Sequence of chain 1.B:
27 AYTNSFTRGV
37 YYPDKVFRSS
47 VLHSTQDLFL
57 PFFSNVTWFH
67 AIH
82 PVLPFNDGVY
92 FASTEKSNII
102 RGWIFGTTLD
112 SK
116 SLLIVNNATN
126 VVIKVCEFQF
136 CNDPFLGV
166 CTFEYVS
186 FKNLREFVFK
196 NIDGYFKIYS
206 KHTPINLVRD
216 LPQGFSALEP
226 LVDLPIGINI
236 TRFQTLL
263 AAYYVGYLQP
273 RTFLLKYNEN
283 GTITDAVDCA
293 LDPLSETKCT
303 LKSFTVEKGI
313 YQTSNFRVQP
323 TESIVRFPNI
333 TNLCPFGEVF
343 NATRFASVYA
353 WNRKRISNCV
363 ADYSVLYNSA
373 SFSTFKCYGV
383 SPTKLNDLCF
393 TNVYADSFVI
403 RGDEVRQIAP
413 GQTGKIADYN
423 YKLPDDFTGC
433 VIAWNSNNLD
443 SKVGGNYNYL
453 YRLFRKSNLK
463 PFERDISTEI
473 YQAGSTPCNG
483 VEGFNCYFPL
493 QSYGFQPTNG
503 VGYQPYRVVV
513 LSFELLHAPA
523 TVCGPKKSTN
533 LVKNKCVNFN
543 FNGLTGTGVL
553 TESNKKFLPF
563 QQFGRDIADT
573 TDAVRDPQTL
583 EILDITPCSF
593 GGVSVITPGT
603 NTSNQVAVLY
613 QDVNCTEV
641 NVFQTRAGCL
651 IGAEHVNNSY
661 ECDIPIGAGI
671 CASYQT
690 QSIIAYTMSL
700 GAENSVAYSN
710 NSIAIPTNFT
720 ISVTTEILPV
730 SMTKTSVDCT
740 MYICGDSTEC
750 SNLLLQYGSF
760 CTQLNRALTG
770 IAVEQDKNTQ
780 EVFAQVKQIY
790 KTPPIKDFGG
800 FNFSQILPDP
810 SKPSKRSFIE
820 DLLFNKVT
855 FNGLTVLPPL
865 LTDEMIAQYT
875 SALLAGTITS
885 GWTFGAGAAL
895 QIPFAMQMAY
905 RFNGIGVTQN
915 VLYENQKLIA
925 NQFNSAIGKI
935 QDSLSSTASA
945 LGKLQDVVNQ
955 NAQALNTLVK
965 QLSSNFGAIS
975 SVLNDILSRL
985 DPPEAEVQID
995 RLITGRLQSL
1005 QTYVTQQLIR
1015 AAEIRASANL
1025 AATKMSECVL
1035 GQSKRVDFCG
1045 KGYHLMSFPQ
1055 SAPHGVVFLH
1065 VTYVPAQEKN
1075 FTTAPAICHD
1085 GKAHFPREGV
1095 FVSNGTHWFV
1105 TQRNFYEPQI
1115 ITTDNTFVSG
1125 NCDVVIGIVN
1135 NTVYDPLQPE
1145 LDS

Binding-site contacts:
Ligand atom C4 contacts residue ASN1074 of chain 1.C at 4.2 Å.
Ligand atom C2 contacts residue ASN1074 of chain 1.C at 2.5 Å.
Ligand atom C5 contacts residue ASN1074 of chain 1.C at 3.5 Å.
Ligand atom O6 contacts residue ASN1074 of chain 1.C at 4.4 Å.
Ligand atom C3 contacts residue ASN1074 of chain 1.C at 3.8 Å.
Ligand atom C7 contacts residue ASN1074 of chain 1.C at 4.2 Å.
Ligand atom C6 contacts residue ASN1074 of chain 1.C at 4.5 Å.
Ligand atom N2 contacts residue ASN1074 of chain 1.C at 3.0 Å (h-bond).
Ligand atom C1 contacts residue ASN1074 of chain 1.C at 1.4 Å.
Ligand atom O4 contacts residue ALA706 of chain 1.C at 3.6 Å.
Ligand atom C1 contacts residue GLN895 of chain 1.B at 4.0 Å.
Ligand atom O5 contacts residue ASN1074 of chain 1.C at 2.2 Å (h-bond).
Ligand atom C8 contacts residue GLU1072 of chain 1.C at 3.4 Å.
Ligand atom C2 contacts residue ALA706 of chain 1.C at 4.4 Å (hydrophobic).
Ligand atom O6 contacts residue SER704 of chain 1.C at 3.3 Å (h-bond).
Ligand atom O7 contacts residue ALA706 of chain 1.C at 3.8 Å.

Sequence of chain 1.C:
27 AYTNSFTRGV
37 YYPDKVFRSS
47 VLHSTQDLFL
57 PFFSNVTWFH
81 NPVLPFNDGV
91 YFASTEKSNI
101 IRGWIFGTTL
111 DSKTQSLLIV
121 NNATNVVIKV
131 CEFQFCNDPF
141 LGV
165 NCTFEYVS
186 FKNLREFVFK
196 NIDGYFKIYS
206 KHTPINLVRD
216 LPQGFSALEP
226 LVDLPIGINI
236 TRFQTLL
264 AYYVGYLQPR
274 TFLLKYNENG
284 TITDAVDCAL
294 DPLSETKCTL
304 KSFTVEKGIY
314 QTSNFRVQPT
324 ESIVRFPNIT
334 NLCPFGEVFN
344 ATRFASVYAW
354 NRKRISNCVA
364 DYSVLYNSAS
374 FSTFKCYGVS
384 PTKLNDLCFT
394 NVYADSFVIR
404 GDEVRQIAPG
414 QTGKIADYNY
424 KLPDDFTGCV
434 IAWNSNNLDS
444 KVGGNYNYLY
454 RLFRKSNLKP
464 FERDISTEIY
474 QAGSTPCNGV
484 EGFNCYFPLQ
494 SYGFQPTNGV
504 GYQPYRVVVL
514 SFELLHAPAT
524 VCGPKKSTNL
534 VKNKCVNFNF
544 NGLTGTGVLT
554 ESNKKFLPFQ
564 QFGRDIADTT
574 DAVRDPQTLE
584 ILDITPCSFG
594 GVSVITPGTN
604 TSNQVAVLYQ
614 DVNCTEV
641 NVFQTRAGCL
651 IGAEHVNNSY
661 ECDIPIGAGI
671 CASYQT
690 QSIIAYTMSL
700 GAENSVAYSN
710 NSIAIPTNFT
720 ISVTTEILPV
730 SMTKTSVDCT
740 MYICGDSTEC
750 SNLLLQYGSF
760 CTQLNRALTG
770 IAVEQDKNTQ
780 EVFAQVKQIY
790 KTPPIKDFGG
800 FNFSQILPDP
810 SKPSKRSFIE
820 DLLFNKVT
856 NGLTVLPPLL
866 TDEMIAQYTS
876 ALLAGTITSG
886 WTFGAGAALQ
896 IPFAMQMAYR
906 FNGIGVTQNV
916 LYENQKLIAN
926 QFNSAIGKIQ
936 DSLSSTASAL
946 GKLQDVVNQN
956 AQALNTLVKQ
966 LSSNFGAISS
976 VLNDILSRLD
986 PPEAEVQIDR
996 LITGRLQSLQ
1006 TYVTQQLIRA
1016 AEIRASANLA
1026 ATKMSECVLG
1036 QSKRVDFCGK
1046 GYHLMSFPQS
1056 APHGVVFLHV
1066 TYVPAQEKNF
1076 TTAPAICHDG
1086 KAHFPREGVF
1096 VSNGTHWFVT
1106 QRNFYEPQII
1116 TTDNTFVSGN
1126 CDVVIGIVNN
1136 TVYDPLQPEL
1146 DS

A protein and the small-molecule ligand that binds it are described below.
Small molecule (SMILES): CC(=O)N[C@H]1[C@H](O[C@H]2[C@H](O)[C@@H](NC(C)=O)CO[C@@H]2CO)O[C@H](CO)[C@@H](O)[C@@H]1O